Binding-site contacts:
Ligand atom C4 contacts residue ASN358 of chain 45.F at 4.2 Å.
Ligand atom O5 contacts residue ASN358 of chain 45.F at 2.4 Å (h-bond).
Ligand atom C3 contacts residue ASN358 of chain 45.F at 3.8 Å.
Ligand atom C2 contacts residue ASN358 of chain 45.F at 2.5 Å.
Ligand atom N2 contacts residue ASN358 of chain 45.F at 2.9 Å (h-bond).
Ligand atom O7 contacts residue ASN358 of chain 45.F at 3.3 Å (h-bond).
Ligand atom O7 contacts residue SER343 of chain 45.F at 4.3 Å.
Ligand atom C7 contacts residue ASN358 of chain 45.F at 3.4 Å.
Ligand atom C1 contacts residue ASN358 of chain 45.F at 1.4 Å.
Ligand atom C5 contacts residue ASN358 of chain 45.F at 3.6 Å.
Ligand atom O7 contacts residue SER345 of chain 45.F at 4.2 Å.

A small-molecule ligand and the protein it binds are described below.
Small molecule (SMILES): CC(=O)N[C@@H]1[C@@H](O)[C@H](O)[C@@H](CO)O[C@H]1O

Sequence of chain 45.F:
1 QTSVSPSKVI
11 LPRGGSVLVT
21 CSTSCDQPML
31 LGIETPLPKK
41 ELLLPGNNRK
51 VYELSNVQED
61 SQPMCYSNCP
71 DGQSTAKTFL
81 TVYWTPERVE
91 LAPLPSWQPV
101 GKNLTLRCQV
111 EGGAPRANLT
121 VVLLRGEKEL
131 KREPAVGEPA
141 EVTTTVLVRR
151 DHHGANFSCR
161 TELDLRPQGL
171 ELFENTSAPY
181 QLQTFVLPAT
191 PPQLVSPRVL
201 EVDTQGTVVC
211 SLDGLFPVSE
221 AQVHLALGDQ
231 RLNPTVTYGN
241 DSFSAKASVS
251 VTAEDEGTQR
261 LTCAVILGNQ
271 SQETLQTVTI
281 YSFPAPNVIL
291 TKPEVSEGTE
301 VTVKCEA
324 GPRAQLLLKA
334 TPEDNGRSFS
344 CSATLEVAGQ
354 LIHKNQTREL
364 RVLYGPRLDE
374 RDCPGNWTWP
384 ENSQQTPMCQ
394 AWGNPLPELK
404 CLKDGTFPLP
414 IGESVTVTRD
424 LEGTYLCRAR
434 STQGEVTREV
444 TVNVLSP